Binding-site contacts:
Ligand atom C5' contacts residue ASP113 of chain 5.C at 3.6 Å.
Ligand atom C5' contacts residue ARG112 of chain 5.C at 3.7 Å.
Ligand atom C2' contacts residue TYR188 of chain 5.E at 3.0 Å (hydrophobic).
Ligand atom O4' contacts residue GLN116 of chain 5.C at 3.5 Å.
Ligand atom C5 contacts residue PHE141 of chain 5.E at 3.4 Å (hydrophobic).
Ligand atom C2' contacts residue ARG80 of chain 5.C at 3.7 Å.
Ligand atom C3' contacts residue TYR188 of chain 5.E at 3.2 Å (hydrophobic).
Ligand atom OP1 contacts residue ARG112 of chain 5.C at 2.9 Å (salt-bridge).
Ligand atom OP1 contacts residue ARG119 of chain 5.C at 3.5 Å.
Ligand atom O5' contacts residue ARG112 of chain 5.C at 3.2 Å.
Ligand atom OP2 contacts residue TYR54 of chain 5.E at 2.8 Å (h-bond).
Ligand atom O3' contacts residue TYR188 of chain 5.E at 3.0 Å (h-bond).
Ligand atom OP1 contacts residue VAL117 of chain 5.C at 3.5 Å.
Ligand atom OP1 contacts residue GLU163 of chain 5.A at 3.2 Å (salt-bridge).
Ligand atom OP2 contacts residue ASN195 of chain 5.A at 2.8 Å (h-bond).
Ligand atom P contacts residue ASP113 of chain 5.C at 3.5 Å.
Ligand atom N1 contacts residue PHE141 of chain 5.E at 3.7 Å.
Ligand atom O3' contacts residue ASN195 of chain 5.A at 3.5 Å (h-bond).
Ligand atom OP2 contacts residue TYR188 of chain 5.E at 2.7 Å (h-bond).
Ligand atom C2' contacts residue ASN195 of chain 5.A at 3.5 Å.
Ligand atom C5' contacts residue ARG47 of chain 5.A at 3.3 Å.
Ligand atom OP2 contacts residue LYS120 of chain 5.C at 3.0 Å (salt-bridge).
Ligand atom C2 contacts residue PHE141 of chain 5.E at 3.7 Å (hydrophobic).
Ligand atom P contacts residue TYR188 of chain 5.E at 3.4 Å.
Ligand atom O3' contacts residue ARG82 of chain 5.C at 3.4 Å (salt-bridge).
Ligand atom O2 contacts residue TYR188 of chain 5.E at 3.1 Å.
Ligand atom C5' contacts residue ARG82 of chain 5.C at 3.5 Å.
Ligand atom N4 contacts residue LYS51 of chain 5.E at 3.3 Å.
Ligand atom C2' contacts residue CYS11 of chain 5.E at 3.6 Å (hydrophobic).
Ligand atom OP1 contacts residue LYS120 of chain 5.C at 3.2 Å (salt-bridge).
Ligand atom OP1 contacts residue ASP113 of chain 5.C at 2.8 Å (salt-bridge).
Ligand atom OP2 contacts residue ARG186 of chain 5.E at 3.0 Å (salt-bridge).
Ligand atom N7 contacts residue PHE141 of chain 5.E at 3.5 Å.
Ligand atom C6 contacts residue PHE141 of chain 5.E at 3.6 Å (hydrophobic).
Ligand atom O3' contacts residue ARG47 of chain 5.A at 3.4 Å (salt-bridge).
Ligand atom O3' contacts residue LEU118 of chain 5.C at 3.5 Å (h-bond).
Ligand atom OP1 contacts residue ARG47 of chain 5.A at 3.2 Å (salt-bridge).
Ligand atom O3' contacts residue ASP113 of chain 5.C at 3.2 Å (salt-bridge).
Ligand atom C4 contacts residue PHE141 of chain 5.E at 3.4 Å (hydrophobic).
Ligand atom C8 contacts residue PHE141 of chain 5.E at 3.6 Å (hydrophobic).

This small molecule binds to this protein.
Small molecule (SMILES): Nc1ccn([C@H]2C[C@H](O[P](=O)(O)OC[C@H]3O[C@@H](n4cnc5c(N)ncnc54)C[C@@H]3O[P](=O)(O)OC[C@H]3O[C@@H](n4cnc5c(N)ncnc54)C[C@@H]3O[P](=O)(O)OC[C@H]3O[C@@H](n4ccc(N)nc4=O)C[C@@H]3O[P](=O)(O)OC[C@H]3O[C@@H](n4ccc(N)nc4=O)C[C@@H]3O[P](=O)(O)OC[C@H]3O[C@@H](n4cnc5c(N)ncnc54)C[C@@H]3O[P](=O)(O)OC[C@H]3O[C@@H](n4ccc(N)nc4=O)C[C@@H]3O)[C@@H](COP(=O)=O)O2)c(=O)n1

Sequence of chain 5.A:
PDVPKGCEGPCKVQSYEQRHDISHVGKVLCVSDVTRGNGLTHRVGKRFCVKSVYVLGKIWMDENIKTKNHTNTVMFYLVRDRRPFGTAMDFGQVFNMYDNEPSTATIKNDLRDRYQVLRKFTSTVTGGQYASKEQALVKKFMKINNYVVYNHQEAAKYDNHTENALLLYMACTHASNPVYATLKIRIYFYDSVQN

Sequence of chain 5.E:
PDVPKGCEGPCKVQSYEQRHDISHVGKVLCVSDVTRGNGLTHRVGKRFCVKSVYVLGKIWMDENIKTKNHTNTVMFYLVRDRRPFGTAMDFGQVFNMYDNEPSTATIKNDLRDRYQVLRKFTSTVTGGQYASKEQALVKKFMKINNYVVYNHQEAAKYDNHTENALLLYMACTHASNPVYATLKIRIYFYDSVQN

Sequence of chain 5.C:
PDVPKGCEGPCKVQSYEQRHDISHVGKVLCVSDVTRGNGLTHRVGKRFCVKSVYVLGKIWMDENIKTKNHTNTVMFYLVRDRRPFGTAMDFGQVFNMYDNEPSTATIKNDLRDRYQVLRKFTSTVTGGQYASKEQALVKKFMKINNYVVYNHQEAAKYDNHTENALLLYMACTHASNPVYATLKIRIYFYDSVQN